Sequence of chain 1.A:
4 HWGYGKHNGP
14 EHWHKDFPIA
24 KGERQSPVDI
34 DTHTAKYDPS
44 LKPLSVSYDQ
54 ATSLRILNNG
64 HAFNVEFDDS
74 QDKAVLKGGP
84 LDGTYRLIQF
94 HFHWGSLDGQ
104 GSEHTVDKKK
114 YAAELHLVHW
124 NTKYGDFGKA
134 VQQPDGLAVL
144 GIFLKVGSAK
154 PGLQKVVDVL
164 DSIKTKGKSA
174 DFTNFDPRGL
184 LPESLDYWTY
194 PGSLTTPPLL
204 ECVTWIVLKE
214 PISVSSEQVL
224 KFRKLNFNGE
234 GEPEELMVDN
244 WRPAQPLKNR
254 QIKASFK

A protein and the small-molecule ligand that binds it are described below.
Small molecule (SMILES): Cc1cc(=S)c(O)co1

Binding-site contacts:
Ligand atom C6 contacts residue LEU197 of chain 1.A at 3.8 Å (hydrophobic).
Ligand atom C2 contacts residue HIS96 of chain 1.A at 4.4 Å.
Ligand atom C3 contacts residue HIS94 of chain 1.A at 3.2 Å.
Ligand atom C2 contacts residue THR198 of chain 1.A at 4.4 Å.
Ligand atom O2 contacts residue HIS119 of chain 1.A at 4.3 Å.
Ligand atom C5 contacts residue LEU197 of chain 1.A at 3.8 Å (hydrophobic).
Ligand atom C4 contacts residue LEU197 of chain 1.A at 3.6 Å (hydrophobic).
Ligand atom C3 contacts residue LEU197 of chain 1.A at 4.4 Å (hydrophobic).
Ligand atom O2 contacts residue THR198 of chain 1.A at 3.5 Å (h-bond).
Ligand atom C1 contacts residue HIS94 of chain 1.A at 4.0 Å.
Ligand atom C2 contacts residue THR199 of chain 1.A at 3.5 Å.
Ligand atom O2 contacts residue HIS94 of chain 1.A at 3.0 Å (h-bond).
Ligand atom C2 contacts residue ZN1 of chain 1.B at 3.0 Å.
Ligand atom C6 contacts residue VAL121 of chain 1.A at 4.2 Å (hydrophobic).
Ligand atom C4 contacts residue HIS94 of chain 1.A at 3.8 Å.
Ligand atom O1 contacts residue HIS94 of chain 1.A at 4.5 Å.
Ligand atom S contacts residue VAL121 of chain 1.A at 4.5 Å.
Ligand atom S contacts residue ZN1 of chain 1.B at 2.6 Å.
Ligand atom C5 contacts residue HIS94 of chain 1.A at 4.3 Å.
Ligand atom O1 contacts residue GLN92 of chain 1.A at 4.2 Å.
Ligand atom C5 contacts residue GLN92 of chain 1.A at 4.0 Å.
Ligand atom C5 contacts residue VAL121 of chain 1.A at 4.4 Å (hydrophobic).
Ligand atom S contacts residue TRP208 of chain 1.A at 4.0 Å.
Ligand atom S contacts residue HIS119 of chain 1.A at 3.2 Å (h-bond).
Ligand atom O2 contacts residue THR199 of chain 1.A at 3.6 Å.
Ligand atom C1 contacts residue ZN1 of chain 1.B at 4.3 Å.
Ligand atom C6 contacts residue GLN92 of chain 1.A at 4.0 Å.
Ligand atom O1 contacts residue THR199 of chain 1.A at 3.5 Å (h-bond).
Ligand atom C2 contacts residue HIS94 of chain 1.A at 3.2 Å.
Ligand atom C4 contacts residue ZN1 of chain 1.B at 4.5 Å.
Ligand atom S contacts residue VAL142 of chain 1.A at 4.5 Å.
Ligand atom C4 contacts residue VAL121 of chain 1.A at 3.8 Å (hydrophobic).
Ligand atom S contacts residue HIS94 of chain 1.A at 3.5 Å (h-bond).
Ligand atom O2 contacts residue ZN1 of chain 1.B at 2.3 Å.
Ligand atom C3 contacts residue VAL121 of chain 1.A at 4.3 Å (hydrophobic).
Ligand atom O2 contacts residue HIS96 of chain 1.A at 3.2 Å (h-bond).
Ligand atom C3 contacts residue ZN1 of chain 1.B at 3.2 Å.
Ligand atom C6 contacts residue PHE130 of chain 1.A at 4.0 Å (hydrophobic).
Ligand atom C1 contacts residue THR199 of chain 1.A at 2.9 Å.
Ligand atom S contacts residue THR198 of chain 1.A at 4.2 Å.